Binding-site contacts:
Ligand atom C3 contacts residue GLY78 of chain 51.C at 4.1 Å.
Ligand atom C3 contacts residue GLY78 of chain 51.C at 3.8 Å.
Ligand atom C11 contacts residue TYR72 of chain 51.C at 4.2 Å (hydrophobic).
Ligand atom C11 contacts residue ASP85 of chain 51.D at 4.0 Å.
Ligand atom C3 contacts residue HIS298 of chain 51.C at 4.0 Å.
Ligand atom O4 contacts residue ILE79 of chain 51.C at 3.9 Å.
Ligand atom O1B contacts residue SER89 of chain 51.C at 4.4 Å.
Ligand atom C4 contacts residue GLY78 of chain 51.C at 3.5 Å.
Ligand atom C1 contacts residue ARG77 of chain 51.C at 3.4 Å.
Ligand atom C6 contacts residue ASN93 of chain 51.C at 3.9 Å.
Ligand atom O8 contacts residue TYR72 of chain 51.C at 4.0 Å.
Ligand atom O4 contacts residue THR291 of chain 51.C at 3.9 Å.
Ligand atom C5 contacts residue TYR72 of chain 51.C at 3.5 Å (hydrophobic).
Ligand atom C6 contacts residue TYR72 of chain 51.C at 3.7 Å (hydrophobic).
Ligand atom C3 contacts residue ARG77 of chain 51.C at 4.3 Å.
Ligand atom O4 contacts residue TYR72 of chain 51.C at 4.0 Å.
Ligand atom O4 contacts residue GLY78 of chain 51.C at 3.4 Å.
Ligand atom O1B contacts residue TYR72 of chain 51.C at 4.2 Å.
Ligand atom O3 contacts residue GLY78 of chain 51.C at 3.5 Å.
Ligand atom C4 contacts residue HIS298 of chain 51.C at 3.9 Å.
Ligand atom O4 contacts residue HIS298 of chain 51.C at 3.1 Å (h-bond).
Ligand atom C10 contacts residue TYR72 of chain 51.C at 4.0 Å (hydrophobic).
Ligand atom O6 contacts residue ASN93 of chain 51.C at 4.3 Å.
Ligand atom C2 contacts residue GLY78 of chain 51.C at 4.0 Å.
Ligand atom O1A contacts residue TYR72 of chain 51.C at 4.0 Å.
Ligand atom C1 contacts residue TYR72 of chain 51.C at 4.3 Å (hydrophobic).
Ligand atom C4 contacts residue TYR72 of chain 51.C at 3.5 Å (hydrophobic).
Ligand atom C7 contacts residue TYR72 of chain 51.C at 4.3 Å (hydrophobic).
Ligand atom O4 contacts residue ASN80 of chain 51.C at 4.4 Å.
Ligand atom C8 contacts residue ARG77 of chain 51.C at 4.4 Å.
Ligand atom O1A contacts residue GLY78 of chain 51.C at 3.1 Å (h-bond).
Ligand atom O1B contacts residue ARG77 of chain 51.C at 3.1 Å (salt-bridge).
Ligand atom N5 contacts residue TYR72 of chain 51.C at 2.9 Å (h-bond).
Ligand atom O8 contacts residue ARG77 of chain 51.C at 3.5 Å (salt-bridge).
Ligand atom O1A contacts residue ARG77 of chain 51.C at 2.9 Å (salt-bridge).
Ligand atom O10 contacts residue ASN293 of chain 51.C at 4.5 Å.
Ligand atom C1 contacts residue GLY78 of chain 51.C at 4.0 Å.

Sequence of chain 51.C:
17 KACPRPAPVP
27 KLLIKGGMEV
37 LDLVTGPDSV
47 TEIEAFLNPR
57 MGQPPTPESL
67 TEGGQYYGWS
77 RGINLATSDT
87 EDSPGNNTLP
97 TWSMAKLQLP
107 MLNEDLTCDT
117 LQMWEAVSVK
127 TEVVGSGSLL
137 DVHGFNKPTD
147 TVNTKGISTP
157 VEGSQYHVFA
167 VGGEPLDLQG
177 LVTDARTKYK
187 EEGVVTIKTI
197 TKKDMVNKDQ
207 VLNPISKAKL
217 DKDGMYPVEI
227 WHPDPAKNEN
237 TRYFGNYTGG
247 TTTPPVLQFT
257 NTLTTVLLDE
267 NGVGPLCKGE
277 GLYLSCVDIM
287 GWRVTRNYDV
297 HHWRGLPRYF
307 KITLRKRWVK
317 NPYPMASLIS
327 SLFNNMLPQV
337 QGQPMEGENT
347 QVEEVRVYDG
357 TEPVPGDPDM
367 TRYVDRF

Sequence of chain 51.D:
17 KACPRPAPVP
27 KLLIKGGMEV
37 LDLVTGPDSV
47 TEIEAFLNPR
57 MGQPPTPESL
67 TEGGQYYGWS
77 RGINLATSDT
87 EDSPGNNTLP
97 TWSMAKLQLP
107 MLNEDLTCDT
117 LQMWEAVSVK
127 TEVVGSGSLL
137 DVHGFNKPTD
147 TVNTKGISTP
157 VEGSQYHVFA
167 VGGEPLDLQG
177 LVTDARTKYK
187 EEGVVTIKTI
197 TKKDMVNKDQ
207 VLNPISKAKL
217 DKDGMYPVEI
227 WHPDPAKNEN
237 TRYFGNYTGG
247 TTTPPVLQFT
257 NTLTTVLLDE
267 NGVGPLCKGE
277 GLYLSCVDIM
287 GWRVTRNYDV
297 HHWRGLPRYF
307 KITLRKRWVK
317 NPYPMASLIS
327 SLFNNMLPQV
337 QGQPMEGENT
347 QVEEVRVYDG

This small molecule binds to this protein.
Small molecule (SMILES): CC(=O)N[C@@H]1[C@@H](O[C@@H]2O[C@H](CO)[C@H](O)[C@H](O[C@]3(C(=O)O)C[C@H](O)[C@@H](NC(C)=O)[C@H]([C@H](O)[C@H](O)CO)O3)[C@H]2O)[C@H](O)[C@@H](CO[C@]2(C(=O)O)C[C@H](O)[C@@H](NC(C)=O)[C@H]([C@H](O)[C@H](O)CO)O2)O[C@H]1O